Binding-site contacts:
Ligand atom C8 contacts residue THR1096 of chain 1.A at 4.3 Å.
Ligand atom C6 contacts residue HIS1097 of chain 1.A at 4.2 Å.
Ligand atom C5 contacts residue PHE1099 of chain 1.A at 3.9 Å (hydrophobic).
Ligand atom N2 contacts residue ASN1094 of chain 1.A at 2.9 Å (h-bond).
Ligand atom N2 contacts residue THR1096 of chain 1.A at 3.3 Å (h-bond).
Ligand atom O7 contacts residue HIS1097 of chain 1.A at 3.2 Å.
Ligand atom C5 contacts residue ASN1094 of chain 1.A at 3.7 Å.
Ligand atom O6 contacts residue PHE1099 of chain 1.A at 4.2 Å.
Ligand atom C3 contacts residue ASN1094 of chain 1.A at 3.8 Å.
Ligand atom C8 contacts residue ASN1094 of chain 1.A at 3.7 Å.
Ligand atom O5 contacts residue HIS1097 of chain 1.A at 4.2 Å.
Ligand atom C1 contacts residue ASN1094 of chain 1.A at 1.4 Å.
Ligand atom C3 contacts residue HIS1097 of chain 1.A at 4.0 Å.
Ligand atom C5 contacts residue HIS1097 of chain 1.A at 3.4 Å.
Ligand atom O5 contacts residue PHE1099 of chain 1.A at 3.8 Å.
Ligand atom C7 contacts residue ASN1094 of chain 1.A at 3.3 Å.
Ligand atom C7 contacts residue THR1096 of chain 1.A at 4.3 Å.
Ligand atom C7 contacts residue HIS1097 of chain 1.A at 3.8 Å.
Ligand atom O7 contacts residue ASN1094 of chain 1.A at 3.3 Å (h-bond).
Ligand atom C2 contacts residue ASN1094 of chain 1.A at 2.4 Å.
Ligand atom C8 contacts residue HIS1097 of chain 1.A at 4.2 Å.
Ligand atom O4 contacts residue HIS1097 of chain 1.A at 3.7 Å.
Ligand atom C4 contacts residue HIS1097 of chain 1.A at 3.9 Å.
Ligand atom O5 contacts residue ASN1094 of chain 1.A at 2.4 Å (h-bond).
Ligand atom C2 contacts residue THR1096 of chain 1.A at 4.0 Å.
Ligand atom C1 contacts residue THR1096 of chain 1.A at 4.2 Å.
Ligand atom C3 contacts residue THR1096 of chain 1.A at 4.0 Å.
Ligand atom C1 contacts residue PHE1099 of chain 1.A at 4.3 Å (hydrophobic).
Ligand atom C6 contacts residue PHE1099 of chain 1.A at 3.6 Å (hydrophobic).
Ligand atom C4 contacts residue ASN1094 of chain 1.A at 4.2 Å.
Ligand atom C1 contacts residue HIS1097 of chain 1.A at 4.3 Å.

The protein below binds the small molecule below.
Small molecule (SMILES): CC(=O)N[C@H]1[C@H](O[C@H]2[C@H](O)[C@@H](NC(C)=O)CO[C@@H]2CO)O[C@H](CO)[C@@H](O)[C@@H]1O

Sequence of chain 1.A:
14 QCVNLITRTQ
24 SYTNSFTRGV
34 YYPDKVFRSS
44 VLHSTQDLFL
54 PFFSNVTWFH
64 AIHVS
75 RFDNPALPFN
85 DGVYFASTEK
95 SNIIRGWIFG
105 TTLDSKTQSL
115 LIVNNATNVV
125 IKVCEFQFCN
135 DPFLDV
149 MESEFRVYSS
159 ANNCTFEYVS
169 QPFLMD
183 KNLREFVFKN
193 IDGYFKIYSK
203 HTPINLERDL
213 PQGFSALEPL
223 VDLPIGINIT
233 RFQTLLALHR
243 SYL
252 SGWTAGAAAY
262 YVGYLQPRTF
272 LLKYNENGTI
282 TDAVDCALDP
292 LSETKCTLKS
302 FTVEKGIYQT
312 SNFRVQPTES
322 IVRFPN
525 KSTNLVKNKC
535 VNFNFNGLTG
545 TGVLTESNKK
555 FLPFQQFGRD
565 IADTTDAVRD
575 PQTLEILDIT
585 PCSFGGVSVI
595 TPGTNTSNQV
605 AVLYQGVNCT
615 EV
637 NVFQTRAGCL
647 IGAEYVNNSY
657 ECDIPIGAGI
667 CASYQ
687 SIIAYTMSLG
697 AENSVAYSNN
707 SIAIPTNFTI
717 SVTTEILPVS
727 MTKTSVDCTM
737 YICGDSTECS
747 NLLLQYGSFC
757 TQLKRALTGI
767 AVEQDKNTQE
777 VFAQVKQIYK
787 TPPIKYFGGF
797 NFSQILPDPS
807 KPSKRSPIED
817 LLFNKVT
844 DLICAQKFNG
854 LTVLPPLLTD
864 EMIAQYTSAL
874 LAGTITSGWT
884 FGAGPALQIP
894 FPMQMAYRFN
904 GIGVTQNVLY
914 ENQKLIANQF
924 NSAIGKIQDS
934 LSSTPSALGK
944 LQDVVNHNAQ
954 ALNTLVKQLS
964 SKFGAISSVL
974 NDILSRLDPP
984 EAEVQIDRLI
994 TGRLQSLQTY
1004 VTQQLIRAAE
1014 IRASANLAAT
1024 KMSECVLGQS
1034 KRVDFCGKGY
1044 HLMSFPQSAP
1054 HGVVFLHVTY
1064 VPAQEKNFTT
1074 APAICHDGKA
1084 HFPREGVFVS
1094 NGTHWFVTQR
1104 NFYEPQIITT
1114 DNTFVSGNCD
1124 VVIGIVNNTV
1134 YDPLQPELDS